A protein and the small-molecule ligand that binds it are described below.
Small molecule (SMILES): COc1cc(O)c2c(O)c(C(C)=O)c(CC(C)=O)cc2c1

Sequence of chain 1.B:
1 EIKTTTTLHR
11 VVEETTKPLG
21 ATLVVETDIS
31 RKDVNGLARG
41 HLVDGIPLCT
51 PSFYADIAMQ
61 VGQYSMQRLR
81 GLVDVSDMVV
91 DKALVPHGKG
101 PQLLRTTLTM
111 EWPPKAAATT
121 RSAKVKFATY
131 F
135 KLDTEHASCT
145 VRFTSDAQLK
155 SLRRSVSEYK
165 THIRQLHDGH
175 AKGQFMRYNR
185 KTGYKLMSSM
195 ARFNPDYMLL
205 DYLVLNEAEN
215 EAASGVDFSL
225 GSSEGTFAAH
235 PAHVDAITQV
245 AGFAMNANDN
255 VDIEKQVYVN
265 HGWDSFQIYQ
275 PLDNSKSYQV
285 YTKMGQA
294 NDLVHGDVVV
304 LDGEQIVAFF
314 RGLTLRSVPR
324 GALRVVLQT

Binding-site contacts:
Ligand atom C4 contacts residue VAL43 of chain 1.B at 3.6 Å (hydrophobic).
Ligand atom C5 contacts residue VAL263 of chain 1.B at 4.4 Å (hydrophobic).
Ligand atom C13 contacts residue ALA93 of chain 1.B at 3.8 Å (hydrophobic).
Ligand atom C1 contacts residue VAL263 of chain 1.B at 3.4 Å (hydrophobic).
Ligand atom O21 contacts residue LEU48 of chain 1.B at 3.9 Å.
Ligand atom C8 contacts residue LEU330 of chain 1.B at 4.2 Å (hydrophobic).
Ligand atom C6 contacts residue VAL263 of chain 1.B at 4.0 Å (hydrophobic).
Ligand atom C20 contacts residue PRO51 of chain 1.B at 4.2 Å (hydrophobic).
Ligand atom C2 contacts residue HIS41 of chain 1.B at 4.1 Å.
Ligand atom O3 contacts residue VAL43 of chain 1.B at 3.8 Å.
Ligand atom C19 contacts residue LEU48 of chain 1.B at 3.8 Å (hydrophobic).
Ligand atom C18 contacts residue LEU48 of chain 1.B at 3.7 Å (hydrophobic).
Ligand atom C2 contacts residue VAL43 of chain 1.B at 4.2 Å (hydrophobic).
Ligand atom C4 contacts residue LEU326 of chain 1.B at 4.5 Å (hydrophobic).
Ligand atom O14 contacts residue VAL90 of chain 1.B at 3.6 Å.
Ligand atom O3 contacts residue ALA195 of chain 1.B at 3.8 Å.
Ligand atom O10 contacts residue ARG319 of chain 1.B at 4.0 Å.
Ligand atom C5 contacts residue LEU48 of chain 1.B at 3.7 Å (hydrophobic).
Ligand atom C20 contacts residue HIS41 of chain 1.B at 3.6 Å.
Ligand atom O21 contacts residue HIS41 of chain 1.B at 2.7 Å (h-bond).
Ligand atom C6 contacts residue LEU326 of chain 1.B at 4.0 Å (hydrophobic).
Ligand atom C15 contacts residue ALA93 of chain 1.B at 4.4 Å (hydrophobic).
Ligand atom C2 contacts residue VAL263 of chain 1.B at 4.3 Å (hydrophobic).
Ligand atom C6 contacts residue LEU48 of chain 1.B at 4.4 Å (hydrophobic).
Ligand atom O3 contacts residue HIS41 of chain 1.B at 3.5 Å (h-bond).
Ligand atom C12 contacts residue ALA93 of chain 1.B at 3.8 Å (hydrophobic).
Ligand atom O14 contacts residue ALA93 of chain 1.B at 3.2 Å (h-bond).
Ligand atom C4 contacts residue VAL263 of chain 1.B at 4.3 Å (hydrophobic).
Ligand atom C11 contacts residue LEU330 of chain 1.B at 4.3 Å (hydrophobic).
Ligand atom C20 contacts residue THR50 of chain 1.B at 4.0 Å.
Ligand atom O17 contacts residue VAL90 of chain 1.B at 4.4 Å.
Ligand atom C1 contacts residue TYR262 of chain 1.B at 4.4 Å (hydrophobic).
Ligand atom C1 contacts residue ASN264 of chain 1.B at 4.4 Å.
Ligand atom O14 contacts residue LYS92 of chain 1.B at 3.6 Å.
Ligand atom C11 contacts residue VAL329 of chain 1.B at 4.0 Å (hydrophobic).
Ligand atom C20 contacts residue LEU48 of chain 1.B at 4.0 Å (hydrophobic).
Ligand atom C20 contacts residue CYS49 of chain 1.B at 3.4 Å (hydrophobic).
Ligand atom O17 contacts residue CYS49 of chain 1.B at 4.2 Å.
Ligand atom C4 contacts residue LEU48 of chain 1.B at 3.8 Å (hydrophobic).
Ligand atom C19 contacts residue HIS41 of chain 1.B at 3.5 Å.